Sequence of chain 1.K:
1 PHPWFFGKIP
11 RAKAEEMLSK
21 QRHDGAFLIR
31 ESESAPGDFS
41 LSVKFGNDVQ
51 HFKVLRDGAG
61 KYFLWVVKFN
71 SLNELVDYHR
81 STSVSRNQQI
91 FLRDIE

A protein and the small-molecule ligand that binds it are described below.
Small molecule (SMILES): NC(=O)[C@H]1CCCC[C@H]1NC(=O)C1(NC(=O)[C@H](Cc2ccc(OP(=O)(O)O)cc2)NC(=O)OCc2cccc(N)c2)CCCCC1

Binding-site contacts:
Ligand atom C13 contacts residue HIS51 of chain 1.K at 3.2 Å.
Ligand atom O25 contacts residue ARG30 of chain 1.K at 2.7 Å (salt-bridge).
Ligand atom N45 contacts residue LEU55 of chain 1.K at 3.2 Å.
Ligand atom O27 contacts residue ARG30 of chain 1.K at 2.8 Å (salt-bridge).
Ligand atom N45 contacts residue LEU64 of chain 1.K at 3.0 Å (h-bond).
Ligand atom C6 contacts residue ARG11 of chain 1.K at 3.1 Å.
Ligand atom C16 contacts residue LYS53 of chain 1.K at 3.5 Å.
Ligand atom N1 contacts residue SER34 of chain 1.K at 3.6 Å.
Ligand atom O23 contacts residue SER34 of chain 1.K at 3.2 Å (h-bond).
Ligand atom O46 contacts residue PHE52 of chain 1.K at 3.4 Å.
Ligand atom N45 contacts residue LYS53 of chain 1.K at 2.9 Å (salt-bridge).
Ligand atom P24 contacts residue SER32 of chain 1.K at 3.5 Å.
Ligand atom C30 contacts residue PHE52 of chain 1.K at 3.5 Å (hydrophobic).
Ligand atom O27 contacts residue ARG11 of chain 1.K at 2.8 Å (salt-bridge).
Ligand atom O11 contacts residue ARG11 of chain 1.K at 2.7 Å (salt-bridge).
Ligand atom C2 contacts residue ARG11 of chain 1.K at 3.6 Å.
Ligand atom C43 contacts residue TRP65 of chain 1.K at 3.6 Å (hydrophobic).
Ligand atom C42 contacts residue TRP65 of chain 1.K at 3.7 Å (hydrophobic).
Ligand atom C20 contacts residue LYS53 of chain 1.K at 3.7 Å.
Ligand atom P24 contacts residue ARG30 of chain 1.K at 3.4 Å.
Ligand atom C14 contacts residue HIS51 of chain 1.K at 3.5 Å.
Ligand atom C38 contacts residue TRP65 of chain 1.K at 3.6 Å (hydrophobic).
Ligand atom N28 contacts residue HIS51 of chain 1.K at 2.9 Å (h-bond).
Ligand atom C7 contacts residue ARG11 of chain 1.K at 3.0 Å.
Ligand atom O46 contacts residue LYS53 of chain 1.K at 2.9 Å (salt-bridge).
Ligand atom C16 contacts residue HIS51 of chain 1.K at 3.6 Å.
Ligand atom C44 contacts residue LYS53 of chain 1.K at 3.7 Å.
Ligand atom O25 contacts residue SER32 of chain 1.K at 3.0 Å (h-bond).
Ligand atom C21 contacts residue HIS51 of chain 1.K at 3.5 Å.
Ligand atom C15 contacts residue LYS53 of chain 1.K at 3.6 Å.
Ligand atom O25 contacts residue SER40 of chain 1.K at 2.6 Å (h-bond).
Ligand atom C31 contacts residue GLN50 of chain 1.K at 3.5 Å.
Ligand atom C14 contacts residue LYS53 of chain 1.K at 3.5 Å.
Ligand atom P24 contacts residue SER34 of chain 1.K at 3.6 Å.
Ligand atom C17 contacts residue SER40 of chain 1.K at 3.7 Å.
Ligand atom C10 contacts residue ARG11 of chain 1.K at 3.6 Å.
Ligand atom C42 contacts residue LEU64 of chain 1.K at 3.4 Å (hydrophobic).
Ligand atom O26 contacts residue SER34 of chain 1.K at 2.8 Å (h-bond).
Ligand atom O26 contacts residue SER32 of chain 1.K at 3.2 Å (h-bond).
Ligand atom C5 contacts residue ARG11 of chain 1.K at 3.5 Å.